Sequence of chain 1.E:
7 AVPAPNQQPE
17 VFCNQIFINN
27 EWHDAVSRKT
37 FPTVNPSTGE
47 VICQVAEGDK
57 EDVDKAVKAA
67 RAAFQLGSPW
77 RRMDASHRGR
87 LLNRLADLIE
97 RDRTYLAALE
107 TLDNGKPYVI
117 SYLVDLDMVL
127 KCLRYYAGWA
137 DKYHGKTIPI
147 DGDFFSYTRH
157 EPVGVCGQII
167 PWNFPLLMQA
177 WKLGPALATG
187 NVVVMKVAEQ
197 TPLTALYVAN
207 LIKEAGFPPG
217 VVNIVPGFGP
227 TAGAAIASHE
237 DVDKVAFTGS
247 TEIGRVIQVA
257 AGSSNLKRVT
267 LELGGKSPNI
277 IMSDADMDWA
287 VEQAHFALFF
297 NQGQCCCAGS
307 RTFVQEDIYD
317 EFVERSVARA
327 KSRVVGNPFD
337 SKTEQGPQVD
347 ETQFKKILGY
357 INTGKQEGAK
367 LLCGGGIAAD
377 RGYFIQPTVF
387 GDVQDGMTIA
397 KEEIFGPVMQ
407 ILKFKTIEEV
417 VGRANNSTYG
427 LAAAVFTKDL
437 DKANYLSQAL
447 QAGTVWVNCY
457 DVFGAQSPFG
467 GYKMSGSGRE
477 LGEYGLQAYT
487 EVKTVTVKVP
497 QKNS

Binding-site contacts:
Ligand atom C11 contacts residue CYS302 of chain 1.E at 1.8 Å (hydrophobic).
Ligand atom C1 contacts residue PHE459 of chain 1.E at 3.6 Å (hydrophobic).
Ligand atom C2 contacts residue CYS301 of chain 1.E at 4.2 Å (hydrophobic).
Ligand atom C2 contacts residue PHE296 of chain 1.E at 3.9 Å (hydrophobic).
Ligand atom C7 contacts residue PHE459 of chain 1.E at 3.9 Å (hydrophobic).
Ligand atom C10 contacts residue PHE465 of chain 1.E at 4.0 Å (hydrophobic).
Ligand atom C1 contacts residue PHE170 of chain 1.E at 3.9 Å (hydrophobic).
Ligand atom C4 contacts residue CYS303 of chain 1.E at 4.3 Å (hydrophobic).
Ligand atom O9 contacts residue CYS303 of chain 1.E at 4.3 Å.
Ligand atom C3 contacts residue PHE459 of chain 1.E at 3.8 Å (hydrophobic).
Ligand atom C2 contacts residue PHE170 of chain 1.E at 3.8 Å (hydrophobic).
Ligand atom C2 contacts residue PHE459 of chain 1.E at 3.5 Å (hydrophobic).
Ligand atom C10 contacts residue CYS302 of chain 1.E at 3.0 Å (hydrophobic).
Ligand atom O9 contacts residue ASN169 of chain 1.E at 3.8 Å.
Ligand atom C8 contacts residue PHE459 of chain 1.E at 4.2 Å (hydrophobic).
Ligand atom C8 contacts residue ASP457 of chain 1.E at 3.9 Å.
Ligand atom C3 contacts residue PHE170 of chain 1.E at 3.7 Å (hydrophobic).
Ligand atom C4 contacts residue PHE170 of chain 1.E at 3.6 Å (hydrophobic).
Ligand atom C9 contacts residue CYS302 of chain 1.E at 3.4 Å (hydrophobic).
Ligand atom C5 contacts residue TRP177 of chain 1.E at 4.1 Å (hydrophobic).
Ligand atom C10 contacts residue TRP177 of chain 1.E at 4.2 Å (hydrophobic).
Ligand atom C4 contacts residue PHE459 of chain 1.E at 4.1 Å (hydrophobic).
Ligand atom C6 contacts residue PHE170 of chain 1.E at 4.0 Å (hydrophobic).
Ligand atom C2 contacts residue ASP457 of chain 1.E at 4.2 Å.
Ligand atom C5 contacts residue PHE459 of chain 1.E at 4.3 Å (hydrophobic).
Ligand atom C5 contacts residue PHE170 of chain 1.E at 3.9 Å (hydrophobic).
Ligand atom C3 contacts residue CYS301 of chain 1.E at 3.8 Å (hydrophobic).
Ligand atom C11 contacts residue PHE465 of chain 1.E at 3.7 Å (hydrophobic).
Ligand atom C9 contacts residue PHE170 of chain 1.E at 3.8 Å (hydrophobic).
Ligand atom C1 contacts residue PHE296 of chain 1.E at 4.1 Å (hydrophobic).
Ligand atom O9 contacts residue CYS301 of chain 1.E at 3.5 Å.
Ligand atom C6 contacts residue PHE459 of chain 1.E at 4.0 Å (hydrophobic).
Ligand atom C6 contacts residue LEU173 of chain 1.E at 3.8 Å (hydrophobic).
Ligand atom C7 contacts residue MET124 of chain 1.E at 3.8 Å (hydrophobic).
Ligand atom C7 contacts residue PHE296 of chain 1.E at 3.9 Å (hydrophobic).
Ligand atom C8 contacts residue PHE296 of chain 1.E at 3.3 Å (hydrophobic).
Ligand atom C3 contacts residue CYS303 of chain 1.E at 3.8 Å (hydrophobic).
Ligand atom C9 contacts residue CYS303 of chain 1.E at 4.2 Å (hydrophobic).
Ligand atom O9 contacts residue CYS302 of chain 1.E at 3.1 Å (h-bond).
Ligand atom O9 contacts residue PHE170 of chain 1.E at 3.5 Å.

This small molecule binds to this protein.
Small molecule (SMILES): CCC(=O)c1ccc(CC)cc1